A small-molecule ligand and the protein it binds are described below.
Small molecule (SMILES): Nc1ncnc2c1ncn2[C@H]1C[C@H](O)[C@@H](COP(=O)(O)O)O1

Sequence of chain 1.B:
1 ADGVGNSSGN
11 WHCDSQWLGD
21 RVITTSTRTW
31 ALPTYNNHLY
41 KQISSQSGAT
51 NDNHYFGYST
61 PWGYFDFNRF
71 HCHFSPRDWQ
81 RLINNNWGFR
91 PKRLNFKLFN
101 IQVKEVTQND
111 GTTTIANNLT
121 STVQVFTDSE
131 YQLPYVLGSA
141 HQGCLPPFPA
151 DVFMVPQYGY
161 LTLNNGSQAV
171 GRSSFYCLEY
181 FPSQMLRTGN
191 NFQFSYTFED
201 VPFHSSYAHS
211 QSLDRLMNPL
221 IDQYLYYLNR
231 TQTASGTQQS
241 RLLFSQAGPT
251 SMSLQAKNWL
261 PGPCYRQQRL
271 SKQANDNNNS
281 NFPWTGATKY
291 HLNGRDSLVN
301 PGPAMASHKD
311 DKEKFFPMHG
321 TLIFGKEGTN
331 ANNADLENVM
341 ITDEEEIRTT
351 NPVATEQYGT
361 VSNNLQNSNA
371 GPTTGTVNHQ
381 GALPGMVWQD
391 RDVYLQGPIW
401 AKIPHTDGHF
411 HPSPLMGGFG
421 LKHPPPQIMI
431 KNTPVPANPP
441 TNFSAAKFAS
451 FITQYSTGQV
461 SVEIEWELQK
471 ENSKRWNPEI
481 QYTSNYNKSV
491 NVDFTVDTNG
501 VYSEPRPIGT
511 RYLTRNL

Sequence of chain 1.L:
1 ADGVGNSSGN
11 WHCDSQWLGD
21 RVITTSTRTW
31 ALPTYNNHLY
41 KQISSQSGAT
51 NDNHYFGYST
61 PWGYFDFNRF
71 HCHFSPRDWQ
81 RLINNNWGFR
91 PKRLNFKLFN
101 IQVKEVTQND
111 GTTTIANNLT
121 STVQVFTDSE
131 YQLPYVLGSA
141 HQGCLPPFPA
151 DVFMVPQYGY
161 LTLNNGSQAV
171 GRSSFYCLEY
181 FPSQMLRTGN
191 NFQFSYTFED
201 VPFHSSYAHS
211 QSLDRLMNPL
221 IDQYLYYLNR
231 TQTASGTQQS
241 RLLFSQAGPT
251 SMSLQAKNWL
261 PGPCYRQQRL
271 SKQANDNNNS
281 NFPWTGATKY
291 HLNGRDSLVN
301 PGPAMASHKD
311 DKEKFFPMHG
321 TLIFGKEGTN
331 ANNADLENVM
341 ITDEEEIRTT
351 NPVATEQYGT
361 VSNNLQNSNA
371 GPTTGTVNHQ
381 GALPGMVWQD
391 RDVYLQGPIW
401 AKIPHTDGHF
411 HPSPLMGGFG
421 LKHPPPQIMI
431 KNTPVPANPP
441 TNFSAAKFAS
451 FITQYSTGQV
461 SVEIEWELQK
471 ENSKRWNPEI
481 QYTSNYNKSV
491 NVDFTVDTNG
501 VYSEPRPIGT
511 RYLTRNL

Binding-site contacts:
Ligand atom N6 contacts residue PRO412 of chain 1.L at 3.6 Å.
Ligand atom N1 contacts residue PRO202 of chain 1.L at 4.0 Å.
Ligand atom N3 contacts residue PRO412 of chain 1.L at 4.0 Å.
Ligand atom C6 contacts residue PRO202 of chain 1.L at 4.0 Å (hydrophobic).
Ligand atom C2' contacts residue HIS411 of chain 1.L at 4.3 Å.
Ligand atom C5' contacts residue PRO202 of chain 1.L at 4.2 Å (hydrophobic).
Ligand atom C6 contacts residue GLY420 of chain 1.L at 4.3 Å.
Ligand atom N7 contacts residue SER413 of chain 1.L at 4.3 Å.
Ligand atom C4 contacts residue PRO412 of chain 1.L at 4.1 Å (hydrophobic).
Ligand atom N9 contacts residue HIS411 of chain 1.L at 4.5 Å.
Ligand atom C8 contacts residue HIS411 of chain 1.L at 3.4 Å.
Ligand atom O3P contacts residue PRO202 of chain 1.L at 4.1 Å.
Ligand atom C8 contacts residue PRO202 of chain 1.L at 4.4 Å (hydrophobic).
Ligand atom N3 contacts residue PRO202 of chain 1.L at 4.2 Å.
Ligand atom O4' contacts residue PRO202 of chain 1.L at 4.4 Å.
Ligand atom P contacts residue PRO202 of chain 1.L at 4.4 Å.
Ligand atom C2 contacts residue GLY420 of chain 1.L at 3.8 Å.
Ligand atom N1 contacts residue PRO412 of chain 1.L at 3.7 Å.
Ligand atom C6 contacts residue PRO412 of chain 1.L at 3.6 Å (hydrophobic).
Ligand atom C6 contacts residue SER413 of chain 1.L at 4.4 Å.
Ligand atom N7 contacts residue HIS411 of chain 1.L at 3.7 Å.
Ligand atom C4 contacts residue PRO202 of chain 1.L at 4.0 Å (hydrophobic).
Ligand atom C5 contacts residue PRO412 of chain 1.L at 4.1 Å (hydrophobic).
Ligand atom O1P contacts residue PRO202 of chain 1.L at 4.1 Å.
Ligand atom C5 contacts residue PRO202 of chain 1.L at 3.9 Å (hydrophobic).
Ligand atom C2 contacts residue PRO412 of chain 1.L at 4.2 Å (hydrophobic).
Ligand atom N9 contacts residue PRO412 of chain 1.L at 4.4 Å.
Ligand atom N6 contacts residue VAL201 of chain 1.L at 4.5 Å.
Ligand atom N1 contacts residue GLY420 of chain 1.L at 3.2 Å (h-bond).
Ligand atom N6 contacts residue SER413 of chain 1.L at 3.6 Å.
Ligand atom N1 contacts residue VAL201 of chain 1.L at 4.0 Å.
Ligand atom O3' contacts residue HIS409 of chain 1.B at 4.4 Å.
Ligand atom N7 contacts residue PRO202 of chain 1.L at 4.2 Å.
Ligand atom N6 contacts residue GLY420 of chain 1.L at 3.6 Å.
Ligand atom C6 contacts residue VAL201 of chain 1.L at 4.5 Å (hydrophobic).
Ligand atom N9 contacts residue PRO202 of chain 1.L at 4.3 Å.
Ligand atom O5' contacts residue PRO202 of chain 1.L at 4.1 Å.
Ligand atom C2 contacts residue PRO202 of chain 1.L at 4.0 Å (hydrophobic).